This small molecule binds to this protein.
Small molecule (SMILES): CC(=O)N[C@H]1[C@H](O[C@H]2[C@H](O)[C@@H](NC(C)=O)CO[C@@H]2CO)O[C@H](CO)[C@@H](O)[C@@H]1O

Binding-site contacts:
Ligand atom C2 contacts residue HIS148 of chain 27.F at 4.2 Å.
Ligand atom O6 contacts residue THR156 of chain 27.F at 1.2 Å (h-bond).
Ligand atom C7 contacts residue MET151 of chain 27.F at 4.0 Å (hydrophobic).
Ligand atom O5 contacts residue THR156 of chain 27.F at 3.8 Å.
Ligand atom C6 contacts residue THR156 of chain 27.F at 1.8 Å.
Ligand atom N2 contacts residue THR156 of chain 27.F at 4.3 Å.
Ligand atom N2 contacts residue HIS148 of chain 27.F at 2.8 Å (h-bond).
Ligand atom O4 contacts residue THR156 of chain 27.F at 4.2 Å.
Ligand atom C7 contacts residue HIS148 of chain 27.F at 2.3 Å.
Ligand atom C2 contacts residue ASN154 of chain 27.F at 3.5 Å.
Ligand atom N2 contacts residue ASN154 of chain 27.F at 4.3 Å.
Ligand atom C6 contacts residue GLY157 of chain 27.F at 4.2 Å.
Ligand atom C2 contacts residue MET151 of chain 27.F at 4.1 Å (hydrophobic).
Ligand atom O5 contacts residue ARG164 of chain 27.F at 4.3 Å.
Ligand atom O6 contacts residue ASP155 of chain 27.F at 4.2 Å.
Ligand atom C4 contacts residue THR156 of chain 27.F at 4.1 Å.
Ligand atom N2 contacts residue GLY150 of chain 27.F at 4.1 Å.
Ligand atom C5 contacts residue ASN154 of chain 27.F at 2.1 Å.
Ligand atom C1 contacts residue ASN154 of chain 27.F at 2.5 Å.
Ligand atom O4 contacts residue ASN154 of chain 27.F at 3.5 Å (h-bond).
Ligand atom C8 contacts residue GLY157 of chain 27.F at 4.5 Å.
Ligand atom O7 contacts residue THR156 of chain 27.F at 2.4 Å.
Ligand atom C8 contacts residue THR156 of chain 27.F at 2.9 Å.
Ligand atom O6 contacts residue ASN154 of chain 27.F at 2.4 Å (h-bond).
Ligand atom C1 contacts residue GLY150 of chain 27.F at 3.8 Å.
Ligand atom O7 contacts residue HIS148 of chain 27.F at 3.3 Å (h-bond).
Ligand atom C1 contacts residue MET151 of chain 27.F at 3.6 Å (hydrophobic).
Ligand atom C2 contacts residue GLY150 of chain 27.F at 4.5 Å.
Ligand atom O5 contacts residue ASN154 of chain 27.F at 2.4 Å (h-bond).
Ligand atom C8 contacts residue HIS148 of chain 27.F at 1.2 Å.
Ligand atom N2 contacts residue MET151 of chain 27.F at 3.4 Å.
Ligand atom C6 contacts residue ASN154 of chain 27.F at 3.0 Å.
Ligand atom C7 contacts residue THR156 of chain 27.F at 3.4 Å.
Ligand atom C6 contacts residue ASP155 of chain 27.F at 4.3 Å.
Ligand atom C4 contacts residue ASN154 of chain 27.F at 3.2 Å.
Ligand atom C5 contacts residue THR156 of chain 27.F at 3.2 Å.
Ligand atom C8 contacts residue MET151 of chain 27.F at 4.1 Å (hydrophobic).
Ligand atom C3 contacts residue ASN154 of chain 27.F at 3.5 Å.

Sequence of chain 27.F:
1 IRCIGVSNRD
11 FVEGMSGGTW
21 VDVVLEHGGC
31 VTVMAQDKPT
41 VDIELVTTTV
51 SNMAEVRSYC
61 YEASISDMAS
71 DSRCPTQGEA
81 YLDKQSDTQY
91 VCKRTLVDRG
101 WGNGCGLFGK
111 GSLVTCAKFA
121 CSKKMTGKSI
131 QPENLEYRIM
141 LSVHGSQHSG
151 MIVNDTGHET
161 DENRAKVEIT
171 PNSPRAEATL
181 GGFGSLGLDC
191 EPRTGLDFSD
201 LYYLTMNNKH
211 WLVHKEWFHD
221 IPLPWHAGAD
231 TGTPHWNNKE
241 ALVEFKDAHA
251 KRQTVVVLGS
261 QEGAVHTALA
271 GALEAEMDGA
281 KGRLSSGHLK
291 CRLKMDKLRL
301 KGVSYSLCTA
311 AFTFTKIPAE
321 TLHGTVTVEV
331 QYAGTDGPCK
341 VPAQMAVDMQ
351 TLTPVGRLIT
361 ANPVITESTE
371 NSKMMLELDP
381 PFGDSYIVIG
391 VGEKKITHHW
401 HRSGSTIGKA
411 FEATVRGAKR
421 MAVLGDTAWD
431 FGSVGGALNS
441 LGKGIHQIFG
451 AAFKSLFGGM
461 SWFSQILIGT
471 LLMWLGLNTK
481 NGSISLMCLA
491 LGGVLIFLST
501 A